The protein below binds the small molecule below.
Small molecule (SMILES): Nc1ncnc2c1ncn2[C@@H]1O[C@H](CO[P](=O)(O)O[P](=O)(O)NP(=O)(O)O)[C@@H](O)[C@H]1O

Binding-site contacts:
Ligand atom O1G contacts residue LYS351 of chain 1.B at 2.8 Å (salt-bridge).
Ligand atom N3B contacts residue LYS351 of chain 1.B at 3.3 Å (salt-bridge).
Ligand atom O1A contacts residue ALA350 of chain 1.B at 3.1 Å.
Ligand atom O1B contacts residue SER352 of chain 1.B at 2.8 Å (h-bond).
Ligand atom PB contacts residue MG1 of chain 1.Z at 2.9 Å.
Ligand atom O3A contacts residue VAL349 of chain 1.B at 3.3 Å (h-bond).
Ligand atom O2A contacts residue GLN464 of chain 1.D at 3.5 Å (h-bond).
Ligand atom O3A contacts residue MG1 of chain 1.Z at 3.2 Å.
Ligand atom O3' contacts residue ARG371 of chain 1.D at 3.2 Å (salt-bridge).
Ligand atom PG contacts residue MG1 of chain 1.Z at 3.1 Å.
Ligand atom O1A contacts residue LYS351 of chain 1.B at 3.3 Å (salt-bridge).
Ligand atom O1A contacts residue GLN353 of chain 1.B at 2.9 Å (h-bond).
Ligand atom O1B contacts residue LYS351 of chain 1.B at 3.3 Å (salt-bridge).
Ligand atom O1G contacts residue ASN453 of chain 1.B at 2.6 Å (h-bond).
Ligand atom PA contacts residue MG1 of chain 1.Z at 2.8 Å.
Ligand atom O3G contacts residue ARG611 of chain 1.D at 2.9 Å (salt-bridge).
Ligand atom O1A contacts residue MG1 of chain 1.Z at 3.1 Å.
Ligand atom O2G contacts residue ARG611 of chain 1.D at 3.0 Å (salt-bridge).
Ligand atom O1A contacts residue SER352 of chain 1.B at 2.9 Å (h-bond).
Ligand atom O2A contacts residue MG1 of chain 1.Z at 2.0 Å.
Ligand atom O2' contacts residue ARG371 of chain 1.D at 3.1 Å.
Ligand atom O2G contacts residue ARG513 of chain 1.D at 2.8 Å (salt-bridge).
Ligand atom PB contacts residue LYS351 of chain 1.B at 3.4 Å.
Ligand atom O2B contacts residue VAL349 of chain 1.B at 3.0 Å (h-bond).
Ligand atom O2G contacts residue MG1 of chain 1.Z at 1.9 Å.
Ligand atom O3' contacts residue GLU614 of chain 1.D at 2.7 Å (salt-bridge).
Ligand atom PG contacts residue ARG611 of chain 1.D at 3.4 Å.
Ligand atom N1 contacts residue HIS308 of chain 1.B at 3.2 Å (h-bond).
Ligand atom O3G contacts residue ARG513 of chain 1.D at 2.7 Å (salt-bridge).
Ligand atom O1B contacts residue MG1 of chain 1.Z at 1.9 Å.
Ligand atom N3B contacts residue MG1 of chain 1.Z at 3.4 Å.
Ligand atom O3A contacts residue ALA350 of chain 1.B at 3.0 Å (h-bond).
Ligand atom C5' contacts residue ARG611 of chain 1.D at 3.4 Å.
Ligand atom O2G contacts residue SER352 of chain 1.B at 3.3 Å (h-bond).
Ligand atom O2A contacts residue ARG611 of chain 1.D at 2.5 Å (salt-bridge).
Ligand atom O2B contacts residue LYS351 of chain 1.B at 2.7 Å (salt-bridge).
Ligand atom O2B contacts residue ALA350 of chain 1.B at 3.0 Å (h-bond).
Ligand atom N3B contacts residue SER348 of chain 1.B at 2.9 Å (h-bond).
Ligand atom N6 contacts residue HIS308 of chain 1.B at 3.0 Å (h-bond).
Ligand atom N3B contacts residue ARG611 of chain 1.D at 3.4 Å (salt-bridge).

Sequence of chain 1.D:
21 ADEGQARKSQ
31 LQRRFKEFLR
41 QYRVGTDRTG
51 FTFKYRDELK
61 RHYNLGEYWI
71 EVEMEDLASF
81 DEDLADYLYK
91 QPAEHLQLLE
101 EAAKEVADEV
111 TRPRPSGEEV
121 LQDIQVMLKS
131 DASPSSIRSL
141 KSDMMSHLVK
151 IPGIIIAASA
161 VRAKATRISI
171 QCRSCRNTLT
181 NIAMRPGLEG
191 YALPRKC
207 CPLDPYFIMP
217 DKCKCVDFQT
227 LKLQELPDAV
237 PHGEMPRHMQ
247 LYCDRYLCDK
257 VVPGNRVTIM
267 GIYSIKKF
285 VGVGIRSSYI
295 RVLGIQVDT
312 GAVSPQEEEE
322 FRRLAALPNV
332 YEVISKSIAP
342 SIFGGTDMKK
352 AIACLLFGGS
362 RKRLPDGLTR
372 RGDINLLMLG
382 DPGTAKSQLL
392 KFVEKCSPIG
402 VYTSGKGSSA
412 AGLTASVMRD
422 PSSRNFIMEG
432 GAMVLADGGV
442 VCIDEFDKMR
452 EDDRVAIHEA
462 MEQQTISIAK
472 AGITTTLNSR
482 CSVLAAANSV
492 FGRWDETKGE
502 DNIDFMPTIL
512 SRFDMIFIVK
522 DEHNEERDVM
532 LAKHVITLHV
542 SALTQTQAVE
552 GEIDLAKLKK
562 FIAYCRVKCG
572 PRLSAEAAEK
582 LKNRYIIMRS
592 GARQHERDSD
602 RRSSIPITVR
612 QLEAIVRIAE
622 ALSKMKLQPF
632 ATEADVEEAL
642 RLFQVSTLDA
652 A

Sequence of chain 1.B:
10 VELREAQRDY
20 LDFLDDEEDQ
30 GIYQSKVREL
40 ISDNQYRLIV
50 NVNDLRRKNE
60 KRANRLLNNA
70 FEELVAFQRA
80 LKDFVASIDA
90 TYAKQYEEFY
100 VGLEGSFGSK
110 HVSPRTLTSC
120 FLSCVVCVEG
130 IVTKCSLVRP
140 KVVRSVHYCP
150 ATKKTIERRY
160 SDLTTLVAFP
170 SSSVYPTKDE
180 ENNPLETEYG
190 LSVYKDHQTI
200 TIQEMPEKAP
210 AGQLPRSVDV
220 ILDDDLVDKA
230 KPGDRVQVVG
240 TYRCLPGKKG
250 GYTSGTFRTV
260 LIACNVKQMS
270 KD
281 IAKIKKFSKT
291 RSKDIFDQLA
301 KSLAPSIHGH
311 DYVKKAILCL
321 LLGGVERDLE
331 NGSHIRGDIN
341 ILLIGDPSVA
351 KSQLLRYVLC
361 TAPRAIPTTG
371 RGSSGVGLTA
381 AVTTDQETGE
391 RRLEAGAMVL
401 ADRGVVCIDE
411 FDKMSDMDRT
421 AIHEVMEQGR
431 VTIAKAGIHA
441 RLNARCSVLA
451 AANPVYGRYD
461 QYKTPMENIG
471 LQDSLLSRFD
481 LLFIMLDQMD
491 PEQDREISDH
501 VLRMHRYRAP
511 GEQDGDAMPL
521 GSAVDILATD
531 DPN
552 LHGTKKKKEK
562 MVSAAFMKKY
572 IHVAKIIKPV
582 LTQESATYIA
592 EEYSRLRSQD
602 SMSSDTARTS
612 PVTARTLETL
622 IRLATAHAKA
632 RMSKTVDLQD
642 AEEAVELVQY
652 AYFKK